The small molecule below binds the protein below.
Small molecule (SMILES): N[C@@H](CCC(=O)O)C(=O)O

Binding-site contacts:
Ligand atom CG contacts residue GLY644 of chain 1.B at 3.9 Å.
Ligand atom CG contacts residue TYR441 of chain 1.B at 3.6 Å (hydrophobic).
Ligand atom OE2 contacts residue GLU696 of chain 1.B at 2.9 Å (salt-bridge).
Ligand atom OE2 contacts residue LEU641 of chain 1.B at 3.5 Å.
Ligand atom N contacts residue THR471 of chain 1.B at 2.5 Å (h-bond).
Ligand atom CD contacts residue SER645 of chain 1.B at 3.2 Å.
Ligand atom C contacts residue TYR441 of chain 1.B at 3.5 Å (hydrophobic).
Ligand atom CB contacts residue TYR441 of chain 1.B at 3.5 Å (hydrophobic).
Ligand atom OE2 contacts residue SER645 of chain 1.B at 3.0 Å (h-bond).
Ligand atom O contacts residue TYR441 of chain 1.B at 3.7 Å.
Ligand atom O contacts residue SER645 of chain 1.B at 2.8 Å (h-bond).
Ligand atom CA contacts residue THR471 of chain 1.B at 3.4 Å.
Ligand atom OE1 contacts residue LEU641 of chain 1.B at 4.0 Å.
Ligand atom CA contacts residue GLU696 of chain 1.B at 3.3 Å.
Ligand atom OE1 contacts residue GLY644 of chain 1.B at 3.1 Å.
Ligand atom CB contacts residue SER645 of chain 1.B at 4.0 Å.
Ligand atom CD contacts residue GLU696 of chain 1.B at 3.8 Å.
Ligand atom N contacts residue TYR441 of chain 1.B at 4.1 Å.
Ligand atom OXT contacts residue ARG476 of chain 1.B at 3.7 Å.
Ligand atom CA contacts residue SER645 of chain 1.B at 3.3 Å.
Ligand atom CG contacts residue LEU641 of chain 1.B at 4.0 Å (hydrophobic).
Ligand atom O contacts residue ARG476 of chain 1.B at 3.4 Å (salt-bridge).
Ligand atom CG contacts residue SER645 of chain 1.B at 3.7 Å.
Ligand atom CD contacts residue LEU641 of chain 1.B at 3.6 Å (hydrophobic).
Ligand atom OE1 contacts residue SER645 of chain 1.B at 2.5 Å (h-bond).
Ligand atom CA contacts residue TYR441 of chain 1.B at 4.0 Å (hydrophobic).
Ligand atom CD contacts residue THR646 of chain 1.B at 3.8 Å.
Ligand atom OE1 contacts residue ASP642 of chain 1.B at 3.7 Å.
Ligand atom OE1 contacts residue THR646 of chain 1.B at 2.9 Å (h-bond).
Ligand atom CB contacts residue GLU696 of chain 1.B at 3.7 Å.
Ligand atom O contacts residue GLY644 of chain 1.B at 3.4 Å.
Ligand atom N contacts residue TYR723 of chain 1.B at 4.0 Å.
Ligand atom N contacts residue GLU696 of chain 1.B at 3.4 Å (salt-bridge).
Ligand atom OE2 contacts residue THR646 of chain 1.B at 3.3 Å.
Ligand atom CD contacts residue GLY644 of chain 1.B at 4.0 Å.
Ligand atom C contacts residue THR471 of chain 1.B at 4.1 Å.
Ligand atom OXT contacts residue TYR441 of chain 1.B at 3.2 Å.
Ligand atom OXT contacts residue THR471 of chain 1.B at 3.9 Å.
Ligand atom C contacts residue ARG476 of chain 1.B at 3.9 Å.
Ligand atom C contacts residue SER645 of chain 1.B at 3.8 Å.

Sequence of chain 1.B:
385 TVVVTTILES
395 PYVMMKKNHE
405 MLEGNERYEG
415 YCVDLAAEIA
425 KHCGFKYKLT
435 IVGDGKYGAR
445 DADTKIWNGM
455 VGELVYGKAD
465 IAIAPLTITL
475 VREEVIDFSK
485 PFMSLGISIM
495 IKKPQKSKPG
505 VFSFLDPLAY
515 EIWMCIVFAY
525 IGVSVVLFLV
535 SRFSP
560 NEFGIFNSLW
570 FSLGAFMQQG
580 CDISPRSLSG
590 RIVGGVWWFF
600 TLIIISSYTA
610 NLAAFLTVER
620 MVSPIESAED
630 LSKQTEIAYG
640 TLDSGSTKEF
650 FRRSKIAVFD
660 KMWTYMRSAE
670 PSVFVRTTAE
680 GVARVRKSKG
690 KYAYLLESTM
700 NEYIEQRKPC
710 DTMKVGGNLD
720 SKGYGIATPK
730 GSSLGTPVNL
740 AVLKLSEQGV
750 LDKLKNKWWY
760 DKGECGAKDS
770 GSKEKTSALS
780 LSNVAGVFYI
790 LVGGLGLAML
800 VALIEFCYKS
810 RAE